Sequence of chain 23.D:
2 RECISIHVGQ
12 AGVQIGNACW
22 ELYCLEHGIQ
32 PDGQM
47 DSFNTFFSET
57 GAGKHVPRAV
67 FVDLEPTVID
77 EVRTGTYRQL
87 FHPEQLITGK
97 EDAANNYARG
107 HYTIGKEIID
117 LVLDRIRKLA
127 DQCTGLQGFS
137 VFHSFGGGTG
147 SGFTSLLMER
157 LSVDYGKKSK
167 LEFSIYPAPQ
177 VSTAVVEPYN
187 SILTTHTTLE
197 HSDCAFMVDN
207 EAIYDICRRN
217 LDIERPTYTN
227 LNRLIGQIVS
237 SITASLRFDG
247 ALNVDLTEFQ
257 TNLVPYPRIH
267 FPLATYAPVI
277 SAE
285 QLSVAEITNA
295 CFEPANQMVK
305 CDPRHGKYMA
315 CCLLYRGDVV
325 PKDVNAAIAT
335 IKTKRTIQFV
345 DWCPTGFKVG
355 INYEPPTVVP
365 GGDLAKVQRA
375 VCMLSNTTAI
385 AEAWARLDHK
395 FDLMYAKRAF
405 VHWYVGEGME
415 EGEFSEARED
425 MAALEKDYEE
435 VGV

Sequence of chain 23.E:
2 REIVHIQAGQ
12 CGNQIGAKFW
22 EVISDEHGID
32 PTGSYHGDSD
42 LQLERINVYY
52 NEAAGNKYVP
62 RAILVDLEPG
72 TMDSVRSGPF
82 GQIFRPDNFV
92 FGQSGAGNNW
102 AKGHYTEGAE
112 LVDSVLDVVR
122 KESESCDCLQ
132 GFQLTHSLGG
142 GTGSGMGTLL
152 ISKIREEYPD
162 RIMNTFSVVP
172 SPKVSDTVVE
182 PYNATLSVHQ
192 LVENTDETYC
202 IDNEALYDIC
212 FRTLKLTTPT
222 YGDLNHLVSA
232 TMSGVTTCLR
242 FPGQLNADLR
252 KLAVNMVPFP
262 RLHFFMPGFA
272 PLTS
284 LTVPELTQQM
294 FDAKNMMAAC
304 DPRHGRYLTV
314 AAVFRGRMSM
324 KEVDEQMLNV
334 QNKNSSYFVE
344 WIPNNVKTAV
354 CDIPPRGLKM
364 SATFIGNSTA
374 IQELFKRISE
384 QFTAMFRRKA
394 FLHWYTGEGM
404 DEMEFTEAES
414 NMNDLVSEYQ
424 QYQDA

This protein binds this small molecule.
Small molecule (SMILES): COc1cc2c(c(OC)c1OC)-c1ccc(OC)c(=O)cc1[C@@H](NC(=O)CS)CC2

Binding-site contacts:
Ligand atom C18 contacts residue VAL313 of chain 23.E at 3.3 Å (hydrophobic).
Ligand atom C20 contacts residue LEU253 of chain 23.E at 3.9 Å (hydrophobic).
Ligand atom C6 contacts residue CYS239 of chain 23.E at 3.8 Å (hydrophobic).
Ligand atom O4 contacts residue LEU246 of chain 23.E at 3.8 Å.
Ligand atom S1 contacts residue THR179 of chain 23.D at 3.8 Å.
Ligand atom C2 contacts residue ALA314 of chain 23.E at 3.8 Å (hydrophobic).
Ligand atom O3 contacts residue CYS239 of chain 23.E at 3.2 Å (h-bond).
Ligand atom C18 contacts residue MET257 of chain 23.E at 3.5 Å (hydrophobic).
Ligand atom O1 contacts residue LEU253 of chain 23.E at 3.9 Å.
Ligand atom O5 contacts residue THR179 of chain 23.D at 3.9 Å.
Ligand atom C3 contacts residue LEU253 of chain 23.E at 3.6 Å (hydrophobic).
Ligand atom C8 contacts residue LEU253 of chain 23.E at 3.7 Å (hydrophobic).
Ligand atom O5 contacts residue VAL181 of chain 23.D at 3.8 Å.
Ligand atom S1 contacts residue SER178 of chain 23.D at 3.1 Å.
Ligand atom C12 contacts residue LEU246 of chain 23.E at 3.8 Å (hydrophobic).
Ligand atom C18 contacts residue VAL181 of chain 23.D at 3.8 Å (hydrophobic).
Ligand atom O5 contacts residue LYS350 of chain 23.E at 2.9 Å.
Ligand atom O6 contacts residue ASN256 of chain 23.E at 3.6 Å.
Ligand atom C4 contacts residue ILE368 of chain 23.E at 3.3 Å (hydrophobic).
Ligand atom C5 contacts residue ALA248 of chain 23.E at 3.8 Å (hydrophobic).
Ligand atom C22 contacts residue LEU253 of chain 23.E at 3.4 Å (hydrophobic).
Ligand atom C17 contacts residue ASN256 of chain 23.E at 3.8 Å.
Ligand atom C3 contacts residue CYS239 of chain 23.E at 3.7 Å (hydrophobic).
Ligand atom C7 contacts residue ALA248 of chain 23.E at 3.3 Å (hydrophobic).
Ligand atom C5 contacts residue CYS239 of chain 23.E at 3.8 Å (hydrophobic).
Ligand atom C16 contacts residue LYS350 of chain 23.E at 3.4 Å.
Ligand atom O6 contacts residue VAL181 of chain 23.D at 3.1 Å.
Ligand atom C6 contacts residue VAL236 of chain 23.E at 3.8 Å (hydrophobic).
Ligand atom C9 contacts residue LEU253 of chain 23.E at 3.8 Å (hydrophobic).
Ligand atom C19 contacts residue ASN256 of chain 23.E at 3.8 Å.
Ligand atom O5 contacts residue ALA180 of chain 23.D at 3.7 Å.
Ligand atom C5 contacts residue LEU253 of chain 23.E at 3.8 Å (hydrophobic).
Ligand atom C4 contacts residue VAL236 of chain 23.E at 3.8 Å (hydrophobic).
Ligand atom O3 contacts residue ALA248 of chain 23.E at 3.2 Å.
Ligand atom C6 contacts residue LEU240 of chain 23.E at 3.7 Å (hydrophobic).
Ligand atom O2 contacts residue CYS239 of chain 23.E at 3.1 Å (h-bond).
Ligand atom C7 contacts residue LEU253 of chain 23.E at 3.9 Å (hydrophobic).
Ligand atom O1 contacts residue ALA314 of chain 23.E at 3.3 Å.
Ligand atom C17 contacts residue LYS350 of chain 23.E at 3.9 Å.
Ligand atom C1 contacts residue LEU253 of chain 23.E at 3.4 Å (hydrophobic).